The small molecule below binds the protein below.
Small molecule (SMILES): C[C@H](N)C(=O)N[C@@H](Cc1ccccc1)C(=O)N1CCC[C@H]1C(=O)N[C@@H](Cc1ccccc1)C(=O)N[C@@H](C)C=O

Sequence of chain 1.B:
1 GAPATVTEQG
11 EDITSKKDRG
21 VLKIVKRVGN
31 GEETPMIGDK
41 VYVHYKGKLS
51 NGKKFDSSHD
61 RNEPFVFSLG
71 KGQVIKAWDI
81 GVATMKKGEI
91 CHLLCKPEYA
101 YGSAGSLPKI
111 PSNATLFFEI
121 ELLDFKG

Binding-site contacts:
Ligand atom CZ contacts residue PHE65 of chain 1.B at 3.8 Å (hydrophobic).
Ligand atom CE1 contacts residue PHE55 of chain 1.B at 3.8 Å (hydrophobic).
Ligand atom CG contacts residue TYR45 of chain 1.B at 3.3 Å (hydrophobic).
Ligand atom CE2 contacts residue PHE55 of chain 1.B at 3.5 Å (hydrophobic).
Ligand atom CZ contacts residue PHE118 of chain 1.B at 3.6 Å (hydrophobic).
Ligand atom CG contacts residue PHE65 of chain 1.B at 3.5 Å (hydrophobic).
Ligand atom CA contacts residue GLN73 of chain 1.B at 3.5 Å.
Ligand atom C contacts residue TYR101 of chain 1.B at 3.7 Å (hydrophobic).
Ligand atom C contacts residue VAL74 of chain 1.B at 3.9 Å (hydrophobic).
Ligand atom O contacts residue VAL74 of chain 1.B at 3.7 Å.
Ligand atom CB contacts residue GLN73 of chain 1.B at 3.9 Å.
Ligand atom CD1 contacts residue PHE55 of chain 1.B at 4.0 Å (hydrophobic).
Ligand atom CA contacts residue TYR101 of chain 1.B at 3.4 Å (hydrophobic).
Ligand atom CE2 contacts residue TYR45 of chain 1.B at 3.6 Å (hydrophobic).
Ligand atom CD contacts residue PHE65 of chain 1.B at 3.9 Å (hydrophobic).
Ligand atom CE1 contacts residue PHE118 of chain 1.B at 3.8 Å (hydrophobic).
Ligand atom CB contacts residue PHE65 of chain 1.B at 3.9 Å (hydrophobic).
Ligand atom O contacts residue TYR101 of chain 1.B at 3.9 Å.
Ligand atom O contacts residue ILE75 of chain 1.B at 4.0 Å.
Ligand atom CZ contacts residue TRP78 of chain 1.B at 4.0 Å (hydrophobic).
Ligand atom CZ contacts residue PHE55 of chain 1.B at 3.5 Å (hydrophobic).
Ligand atom CG contacts residue PHE55 of chain 1.B at 4.0 Å (hydrophobic).
Ligand atom N contacts residue GLN73 of chain 1.B at 3.2 Å (h-bond).
Ligand atom C contacts residue ILE75 of chain 1.B at 4.0 Å (hydrophobic).
Ligand atom CZ contacts residue TYR45 of chain 1.B at 3.7 Å (hydrophobic).
Ligand atom N contacts residue TYR101 of chain 1.B at 4.0 Å.
Ligand atom CB contacts residue TRP78 of chain 1.B at 4.0 Å (hydrophobic).
Ligand atom CE1 contacts residue PHE65 of chain 1.B at 3.7 Å (hydrophobic).
Ligand atom CD1 contacts residue TYR101 of chain 1.B at 3.3 Å (hydrophobic).
Ligand atom N contacts residue SER106 of chain 1.B at 3.8 Å.
Ligand atom CD2 contacts residue ASP56 of chain 1.B at 3.5 Å.
Ligand atom CD2 contacts residue PHE55 of chain 1.B at 3.8 Å (hydrophobic).
Ligand atom CD1 contacts residue GLN73 of chain 1.B at 3.5 Å.
Ligand atom O contacts residue TYR101 of chain 1.B at 2.7 Å (h-bond).
Ligand atom C contacts residue GLN73 of chain 1.B at 3.8 Å.
Ligand atom CG contacts residue TYR101 of chain 1.B at 3.9 Å (hydrophobic).
Ligand atom CB contacts residue TYR101 of chain 1.B at 3.6 Å (hydrophobic).
Ligand atom O contacts residue VAL74 of chain 1.B at 3.9 Å.
Ligand atom C contacts residue TYR101 of chain 1.B at 3.8 Å (hydrophobic).
Ligand atom CE2 contacts residue ASP56 of chain 1.B at 3.2 Å.